Binding-site contacts:
Ligand atom C8 contacts residue LYS19 of chain 3.B at 4.2 Å.
Ligand atom C4 contacts residue ASN69 of chain 3.B at 4.2 Å.
Ligand atom C5 contacts residue ASN69 of chain 3.B at 3.6 Å.
Ligand atom C2 contacts residue ASN69 of chain 3.B at 2.5 Å.
Ligand atom O5 contacts residue ASN69 of chain 3.B at 2.4 Å (h-bond).
Ligand atom C3 contacts residue ASN69 of chain 3.B at 3.8 Å.
Ligand atom C1 contacts residue ASN69 of chain 3.B at 1.4 Å.
Ligand atom C7 contacts residue ASN69 of chain 3.B at 4.1 Å.
Ligand atom N2 contacts residue ASN69 of chain 3.B at 2.9 Å (h-bond).

Sequence of chain 3.B:
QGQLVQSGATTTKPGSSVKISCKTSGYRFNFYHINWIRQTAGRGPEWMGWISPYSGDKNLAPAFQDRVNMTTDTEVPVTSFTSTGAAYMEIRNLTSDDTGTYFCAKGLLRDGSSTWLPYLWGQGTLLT

This small molecule binds to this protein.
Small molecule (SMILES): CC(=O)N[C@@H]1[C@@H](O)[C@H](O)[C@@H](CO)O[C@H]1O